Sequence of chain 2.E:
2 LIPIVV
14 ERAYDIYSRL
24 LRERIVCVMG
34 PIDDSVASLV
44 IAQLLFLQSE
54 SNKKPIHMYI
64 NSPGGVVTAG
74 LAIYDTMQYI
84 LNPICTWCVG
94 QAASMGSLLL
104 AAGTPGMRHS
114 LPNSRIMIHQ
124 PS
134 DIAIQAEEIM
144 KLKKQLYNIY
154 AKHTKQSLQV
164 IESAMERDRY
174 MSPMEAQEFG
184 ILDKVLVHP

Sequence of chain 2.F:
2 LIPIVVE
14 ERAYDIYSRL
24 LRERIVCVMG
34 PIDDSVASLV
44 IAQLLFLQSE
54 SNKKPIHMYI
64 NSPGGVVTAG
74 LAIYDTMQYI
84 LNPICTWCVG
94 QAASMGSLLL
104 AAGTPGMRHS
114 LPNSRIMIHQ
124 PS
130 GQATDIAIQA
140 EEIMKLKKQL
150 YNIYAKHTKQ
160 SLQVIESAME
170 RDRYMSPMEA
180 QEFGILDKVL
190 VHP

Binding-site contacts:
Ligand atom CL01 contacts residue ARG22 of chain 2.F at 3.5 Å.
Ligand atom C30 contacts residue LEU23 of chain 2.F at 3.6 Å (hydrophobic).
Ligand atom C04 contacts residue GLU26 of chain 2.F at 3.6 Å.
Ligand atom N19 contacts residue TYR62 of chain 2.F at 3.7 Å.
Ligand atom C29 contacts residue LEU48 of chain 2.E at 3.4 Å (hydrophobic).
Ligand atom O28 contacts residue LEU48 of chain 2.E at 3.8 Å.
Ligand atom C02 contacts residue PHE49 of chain 2.E at 3.7 Å (hydrophobic).
Ligand atom C23 contacts residue TYR62 of chain 2.F at 3.2 Å (hydrophobic).
Ligand atom C21 contacts residue TYR82 of chain 2.E at 3.5 Å (hydrophobic).
Ligand atom C15 contacts residue TYR62 of chain 2.F at 3.8 Å (hydrophobic).
Ligand atom C20 contacts residue THR79 of chain 2.E at 3.3 Å.
Ligand atom C22 contacts residue TYR82 of chain 2.E at 3.4 Å (hydrophobic).
Ligand atom C03 contacts residue SER52 of chain 2.E at 3.8 Å.
Ligand atom C18 contacts residue ILE44 of chain 2.E at 3.7 Å (hydrophobic).
Ligand atom C24 contacts residue TYR62 of chain 2.F at 3.2 Å (hydrophobic).
Ligand atom C03 contacts residue GLU26 of chain 2.F at 3.5 Å.
Ligand atom C30 contacts residue PHE49 of chain 2.E at 3.6 Å (hydrophobic).
Ligand atom C04 contacts residue SER52 of chain 2.E at 3.1 Å.
Ligand atom C30 contacts residue LEU48 of chain 2.E at 3.5 Å (hydrophobic).
Ligand atom C18 contacts residue VAL92 of chain 2.F at 3.5 Å (hydrophobic).
Ligand atom N19 contacts residue ILE44 of chain 2.E at 3.7 Å.
Ligand atom C05 contacts residue LEU48 of chain 2.E at 3.7 Å (hydrophobic).
Ligand atom C25 contacts residue HIS60 of chain 2.F at 3.4 Å.
Ligand atom C10 contacts residue TYR62 of chain 2.F at 3.3 Å (hydrophobic).
Ligand atom CL01 contacts residue PHE49 of chain 2.E at 3.4 Å.
Ligand atom C14 contacts residue TRP90 of chain 2.F at 3.5 Å (hydrophobic).
Ligand atom N09 contacts residue ILE28 of chain 2.F at 3.8 Å.
Ligand atom C12 contacts residue TYR62 of chain 2.F at 3.2 Å (hydrophobic).
Ligand atom N19 contacts residue VAL92 of chain 2.F at 3.4 Å.
Ligand atom C24 contacts residue HIS60 of chain 2.F at 3.5 Å.
Ligand atom C23 contacts residue TRP90 of chain 2.F at 3.5 Å (hydrophobic).
Ligand atom C21 contacts residue LEU48 of chain 2.E at 3.9 Å (hydrophobic).
Ligand atom C17 contacts residue LEU48 of chain 2.E at 3.9 Å (hydrophobic).
Ligand atom N13 contacts residue TYR62 of chain 2.F at 2.7 Å (h-bond).
Ligand atom O26 contacts residue GLU26 of chain 2.F at 3.4 Å (salt-bridge).
Ligand atom C11 contacts residue TYR62 of chain 2.F at 3.3 Å (hydrophobic).
Ligand atom C16 contacts residue TYR62 of chain 2.F at 3.4 Å (hydrophobic).
Ligand atom C16 contacts residue LEU48 of chain 2.E at 3.9 Å (hydrophobic).
Ligand atom C14 contacts residue TYR62 of chain 2.F at 3.6 Å (hydrophobic).
Ligand atom CL01 contacts residue LEU23 of chain 2.F at 3.6 Å.

A protein and the small-molecule ligand that binds it are described below.
Small molecule (SMILES): Cn1c2c(c(=O)n(Cc3ccc(Cl)cc3)c1=O)CN(Cc1cccc(C#N)c1)CC2